Sequence of chain 38.H:
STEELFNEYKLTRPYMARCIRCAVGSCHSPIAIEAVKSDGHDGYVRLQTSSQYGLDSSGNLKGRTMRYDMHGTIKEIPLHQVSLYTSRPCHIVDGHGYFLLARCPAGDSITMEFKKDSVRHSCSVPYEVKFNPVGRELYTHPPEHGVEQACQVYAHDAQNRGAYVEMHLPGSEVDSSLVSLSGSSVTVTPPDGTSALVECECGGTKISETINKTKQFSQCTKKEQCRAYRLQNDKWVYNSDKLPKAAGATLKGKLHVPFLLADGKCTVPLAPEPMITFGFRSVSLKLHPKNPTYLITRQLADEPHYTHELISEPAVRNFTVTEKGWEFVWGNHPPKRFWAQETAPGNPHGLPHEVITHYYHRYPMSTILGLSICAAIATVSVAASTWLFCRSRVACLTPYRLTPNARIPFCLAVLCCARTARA

Binding-site contacts:
Ligand atom O5 contacts residue ASN212 of chain 38.H at 2.4 Å (h-bond).
Ligand atom C1 contacts residue ASN212 of chain 38.H at 1.4 Å.
Ligand atom O6 contacts residue ASN212 of chain 38.H at 4.3 Å.
Ligand atom C3 contacts residue ASN212 of chain 38.H at 3.8 Å.
Ligand atom C4 contacts residue ASN212 of chain 38.H at 4.2 Å.
Ligand atom C2 contacts residue ASN212 of chain 38.H at 2.5 Å.
Ligand atom C7 contacts residue ASN212 of chain 38.H at 4.0 Å.
Ligand atom N2 contacts residue ILE211 of chain 38.H at 4.5 Å.
Ligand atom C5 contacts residue ASN212 of chain 38.H at 3.7 Å.
Ligand atom C1 contacts residue ILE211 of chain 38.H at 4.3 Å (hydrophobic).
Ligand atom N2 contacts residue ASN212 of chain 38.H at 2.9 Å (h-bond).

This small molecule binds to this protein.
Small molecule (SMILES): CC(=O)N[C@@H]1[C@@H](O)[C@H](O)[C@@H](CO)O[C@H]1O